Sequence of chain 1.A:
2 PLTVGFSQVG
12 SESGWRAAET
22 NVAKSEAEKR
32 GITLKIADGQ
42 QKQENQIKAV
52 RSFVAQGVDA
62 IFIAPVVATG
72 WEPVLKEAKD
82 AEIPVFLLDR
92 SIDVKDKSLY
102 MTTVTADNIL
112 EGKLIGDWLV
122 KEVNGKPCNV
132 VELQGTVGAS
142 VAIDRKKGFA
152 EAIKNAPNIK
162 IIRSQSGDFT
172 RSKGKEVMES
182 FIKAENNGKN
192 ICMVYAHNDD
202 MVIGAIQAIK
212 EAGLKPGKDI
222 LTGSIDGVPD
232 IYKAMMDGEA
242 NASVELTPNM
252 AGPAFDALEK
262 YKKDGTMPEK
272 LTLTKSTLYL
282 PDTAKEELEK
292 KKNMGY

Binding-site contacts:
Ligand atom O2 contacts residue ASP227 of chain 1.A at 2.6 Å (salt-bridge).
Ligand atom O6 contacts residue LEU247 of chain 1.A at 3.6 Å.
Ligand atom C5 contacts residue ARG91 of chain 1.A at 4.0 Å.
Ligand atom O3 contacts residue LEU247 of chain 1.A at 4.0 Å.
Ligand atom O4 contacts residue ARG91 of chain 1.A at 3.0 Å (salt-bridge).
Ligand atom O4 contacts residue GLU13 of chain 1.A at 3.5 Å (salt-bridge).
Ligand atom C2 contacts residue ASP227 of chain 1.A at 3.5 Å.
Ligand atom O5 contacts residue VAL142 of chain 1.A at 3.7 Å.
Ligand atom O5 contacts residue ARG91 of chain 1.A at 2.9 Å (salt-bridge).
Ligand atom O2 contacts residue SER14 of chain 1.A at 2.9 Å (h-bond).
Ligand atom O2 contacts residue ASN199 of chain 1.A at 3.0 Å (h-bond).
Ligand atom C5 contacts residue VAL142 of chain 1.A at 4.0 Å (hydrophobic).
Ligand atom O1 contacts residue SER14 of chain 1.A at 3.7 Å.
Ligand atom O2 contacts residue TRP16 of chain 1.A at 3.7 Å.
Ligand atom C3 contacts residue ARG146 of chain 1.A at 3.8 Å.
Ligand atom C1 contacts residue ARG91 of chain 1.A at 3.8 Å.
Ligand atom C5 contacts residue ASP90 of chain 1.A at 3.7 Å.
Ligand atom C6 contacts residue LEU247 of chain 1.A at 3.4 Å (hydrophobic).
Ligand atom O6 contacts residue ASP90 of chain 1.A at 2.8 Å (salt-bridge).
Ligand atom O1 contacts residue GLU13 of chain 1.A at 2.6 Å (salt-bridge).
Ligand atom O3 contacts residue ARG146 of chain 1.A at 3.0 Å (salt-bridge).
Ligand atom O1 contacts residue PHE170 of chain 1.A at 3.2 Å.
Ligand atom C1 contacts residue GLU13 of chain 1.A at 3.1 Å.
Ligand atom O1 contacts residue ARG91 of chain 1.A at 3.5 Å (salt-bridge).
Ligand atom O5 contacts residue ASP90 of chain 1.A at 2.7 Å (salt-bridge).
Ligand atom C5 contacts residue ARG17 of chain 1.A at 3.8 Å.
Ligand atom O4 contacts residue ARG17 of chain 1.A at 3.0 Å (salt-bridge).
Ligand atom C2 contacts residue ASN199 of chain 1.A at 3.8 Å.
Ligand atom C3 contacts residue ASP227 of chain 1.A at 3.7 Å.
Ligand atom C6 contacts residue ASP90 of chain 1.A at 3.9 Å.
Ligand atom C4 contacts residue ARG91 of chain 1.A at 3.9 Å.
Ligand atom C1 contacts residue SER14 of chain 1.A at 3.5 Å.
Ligand atom C2 contacts residue SER14 of chain 1.A at 3.6 Å.
Ligand atom C1 contacts residue ARG17 of chain 1.A at 3.8 Å.
Ligand atom C6 contacts residue ARG146 of chain 1.A at 3.6 Å.
Ligand atom O3 contacts residue ASP227 of chain 1.A at 2.6 Å (salt-bridge).
Ligand atom O5 contacts residue ARG17 of chain 1.A at 3.2 Å (salt-bridge).
Ligand atom O1 contacts residue ASN199 of chain 1.A at 4.0 Å.
Ligand atom C4 contacts residue ARG17 of chain 1.A at 4.0 Å.
Ligand atom O6 contacts residue VAL142 of chain 1.A at 3.9 Å.

This small molecule binds to this protein.
Small molecule (SMILES): OCC(O)[C@@H]1O[C@@H](O)C(O)C1O